Sequence of chain 1.D:
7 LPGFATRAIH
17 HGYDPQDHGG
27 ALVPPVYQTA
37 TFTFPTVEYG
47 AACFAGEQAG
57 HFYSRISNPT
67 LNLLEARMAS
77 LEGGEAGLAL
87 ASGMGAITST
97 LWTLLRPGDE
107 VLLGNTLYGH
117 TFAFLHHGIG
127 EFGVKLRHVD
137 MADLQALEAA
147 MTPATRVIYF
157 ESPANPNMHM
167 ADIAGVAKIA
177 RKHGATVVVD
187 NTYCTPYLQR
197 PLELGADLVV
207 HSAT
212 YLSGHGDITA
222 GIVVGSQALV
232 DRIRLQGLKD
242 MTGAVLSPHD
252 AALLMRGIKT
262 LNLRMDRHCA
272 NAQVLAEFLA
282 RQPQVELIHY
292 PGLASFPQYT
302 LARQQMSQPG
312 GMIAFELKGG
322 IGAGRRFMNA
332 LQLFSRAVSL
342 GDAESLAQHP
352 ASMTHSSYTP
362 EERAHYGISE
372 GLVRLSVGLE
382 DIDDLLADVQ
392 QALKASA

This small molecule binds to this protein.
Small molecule (SMILES): N[C@@H](CCS)C(=O)O

Sequence of chain 1.C:
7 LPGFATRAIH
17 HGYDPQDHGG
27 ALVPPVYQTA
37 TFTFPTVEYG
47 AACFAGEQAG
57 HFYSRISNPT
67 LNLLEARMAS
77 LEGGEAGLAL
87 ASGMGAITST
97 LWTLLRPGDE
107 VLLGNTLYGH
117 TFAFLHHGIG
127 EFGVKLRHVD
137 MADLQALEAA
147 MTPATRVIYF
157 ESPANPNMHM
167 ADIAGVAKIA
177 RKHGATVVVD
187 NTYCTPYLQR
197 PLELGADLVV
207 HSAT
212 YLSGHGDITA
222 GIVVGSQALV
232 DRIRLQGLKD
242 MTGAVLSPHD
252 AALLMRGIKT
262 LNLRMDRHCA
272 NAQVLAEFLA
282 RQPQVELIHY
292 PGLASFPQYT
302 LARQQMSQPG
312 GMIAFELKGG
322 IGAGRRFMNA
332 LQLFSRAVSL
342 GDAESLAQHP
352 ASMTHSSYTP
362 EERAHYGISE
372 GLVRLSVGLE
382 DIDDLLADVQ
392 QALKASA

Binding-site contacts:
Ligand atom C contacts residue TYR114 of chain 1.C at 3.8 Å (hydrophobic).
Ligand atom OXT contacts residue ARG375 of chain 1.C at 4.1 Å.
Ligand atom SD contacts residue HIS116 of chain 1.C at 4.3 Å.
Ligand atom N contacts residue LEU341 of chain 1.C at 3.2 Å.
Ligand atom CG contacts residue VAL339 of chain 1.C at 3.8 Å (hydrophobic).
Ligand atom SD contacts residue TYR59 of chain 1.D at 4.2 Å.
Ligand atom N contacts residue LLP211 of chain 1.C at 4.3 Å.
Ligand atom C contacts residue ARG375 of chain 1.C at 3.6 Å.
Ligand atom SD contacts residue VAL339 of chain 1.C at 3.7 Å.
Ligand atom O contacts residue GLN349 of chain 1.C at 4.1 Å.
Ligand atom CA contacts residue GLN349 of chain 1.C at 4.1 Å.
Ligand atom CA contacts residue ARG375 of chain 1.C at 3.7 Å.
Ligand atom N contacts residue ARG375 of chain 1.C at 2.9 Å (salt-bridge).
Ligand atom OXT contacts residue VAL339 of chain 1.C at 4.3 Å.
Ligand atom CA contacts residue TYR114 of chain 1.C at 3.8 Å (hydrophobic).
Ligand atom SD contacts residue ARG61 of chain 1.D at 4.5 Å.
Ligand atom N contacts residue GLN349 of chain 1.C at 4.3 Å.
Ligand atom O contacts residue TYR114 of chain 1.C at 3.5 Å.
Ligand atom O contacts residue ASN161 of chain 1.C at 3.8 Å.
Ligand atom CG contacts residue TYR59 of chain 1.D at 4.0 Å (hydrophobic).
Ligand atom CB contacts residue TYR114 of chain 1.C at 2.8 Å (hydrophobic).
Ligand atom OXT contacts residue GLN349 of chain 1.C at 3.2 Å (h-bond).
Ligand atom CG contacts residue LLP211 of chain 1.C at 4.1 Å.
Ligand atom CB contacts residue SER340 of chain 1.C at 3.9 Å.
Ligand atom CG contacts residue TYR114 of chain 1.C at 3.2 Å (hydrophobic).
Ligand atom O contacts residue ARG375 of chain 1.C at 3.0 Å (salt-bridge).
Ligand atom C contacts residue SER340 of chain 1.C at 4.5 Å.
Ligand atom C contacts residue GLN349 of chain 1.C at 3.5 Å.
Ligand atom CA contacts residue SER340 of chain 1.C at 3.2 Å.
Ligand atom CB contacts residue LLP211 of chain 1.C at 3.6 Å.
Ligand atom OXT contacts residue TYR114 of chain 1.C at 4.5 Å.
Ligand atom CA contacts residue VAL339 of chain 1.C at 4.0 Å (hydrophobic).
Ligand atom N contacts residue VAL339 of chain 1.C at 4.2 Å.
Ligand atom SD contacts residue TYR114 of chain 1.C at 3.0 Å (h-bond).
Ligand atom N contacts residue SER340 of chain 1.C at 3.0 Å (h-bond).
Ligand atom N contacts residue TYR114 of chain 1.C at 4.4 Å.
Ligand atom CG contacts residue SER340 of chain 1.C at 3.7 Å.